The small molecule below binds the protein below.
Small molecule (SMILES): CC(=O)N[C@H]1[C@H]([C@H](O)[C@H](O)CO)O[C@@](O[C@H](CO)[C@@H](O)[C@@H]2O[C@@H](C(=O)O)C[C@H](O)[C@H]2NC(C)=O)(C(=O)O)C[C@@H]1O

Binding-site contacts:
Ligand atom O8 contacts residue ASN272 of chain 50.A at 3.5 Å (h-bond).
Ligand atom O8 contacts residue LYS68 of chain 50.A at 3.9 Å.
Ligand atom C4 contacts residue ASN272 of chain 50.A at 4.0 Å.
Ligand atom C11 contacts residue ASN272 of chain 50.A at 3.4 Å.
Ligand atom O1A contacts residue SER274 of chain 50.A at 2.3 Å (h-bond).
Ligand atom C11 contacts residue THR276 of chain 50.A at 3.7 Å.
Ligand atom C6 contacts residue ASN272 of chain 50.A at 3.5 Å.
Ligand atom C10 contacts residue PHE75 of chain 50.B at 3.9 Å (hydrophobic).
Ligand atom O8 contacts residue GLN278 of chain 50.A at 3.5 Å (h-bond).
Ligand atom C10 contacts residue ASN272 of chain 50.A at 3.7 Å.
Ligand atom C11 contacts residue GLN278 of chain 50.A at 3.4 Å.
Ligand atom C8 contacts residue GLN278 of chain 50.A at 3.7 Å.
Ligand atom O10 contacts residue PHE75 of chain 50.B at 3.5 Å.
Ligand atom C7 contacts residue GLN278 of chain 50.A at 3.8 Å.
Ligand atom C11 contacts residue LEU62 of chain 50.A at 4.0 Å (hydrophobic).
Ligand atom C1 contacts residue THR276 of chain 50.A at 3.5 Å.
Ligand atom O8 contacts residue THR276 of chain 50.A at 3.2 Å.
Ligand atom C11 contacts residue PHE65 of chain 50.A at 3.7 Å (hydrophobic).
Ligand atom O9 contacts residue LYS68 of chain 50.A at 2.8 Å (salt-bridge).
Ligand atom C1 contacts residue SER274 of chain 50.A at 3.4 Å.
Ligand atom C9 contacts residue LYS68 of chain 50.A at 3.8 Å.
Ligand atom O1B contacts residue THR276 of chain 50.A at 2.8 Å (h-bond).
Ligand atom O10 contacts residue LEU62 of chain 50.A at 3.6 Å.
Ligand atom C11 contacts residue PHE75 of chain 50.B at 3.5 Å (hydrophobic).
Ligand atom C1 contacts residue LYS68 of chain 50.A at 3.8 Å.
Ligand atom O1A contacts residue THR276 of chain 50.A at 3.4 Å (h-bond).
Ligand atom C11 contacts residue PHE270 of chain 50.A at 3.8 Å (hydrophobic).
Ligand atom N5 contacts residue GLN278 of chain 50.A at 3.7 Å.
Ligand atom O1B contacts residue ASN272 of chain 50.A at 3.7 Å.
Ligand atom C10 contacts residue GLN278 of chain 50.A at 4.0 Å.
Ligand atom C9 contacts residue GLN278 of chain 50.A at 3.2 Å.
Ligand atom N5 contacts residue ASN272 of chain 50.A at 3.1 Å (h-bond).
Ligand atom O1B contacts residue SER274 of chain 50.A at 3.9 Å.
Ligand atom C11 contacts residue HIS138 of chain 50.E at 3.4 Å.
Ligand atom C9 contacts residue LEU67 of chain 50.A at 3.9 Å (hydrophobic).
Ligand atom C10 contacts residue LEU62 of chain 50.A at 3.9 Å (hydrophobic).
Ligand atom C5 contacts residue ASN272 of chain 50.A at 3.9 Å.
Ligand atom O1A contacts residue LYS68 of chain 50.A at 3.2 Å (salt-bridge).
Ligand atom O9 contacts residue LEU67 of chain 50.A at 3.2 Å.
Ligand atom O1B contacts residue LYS68 of chain 50.A at 3.7 Å.

Sequence of chain 50.E:
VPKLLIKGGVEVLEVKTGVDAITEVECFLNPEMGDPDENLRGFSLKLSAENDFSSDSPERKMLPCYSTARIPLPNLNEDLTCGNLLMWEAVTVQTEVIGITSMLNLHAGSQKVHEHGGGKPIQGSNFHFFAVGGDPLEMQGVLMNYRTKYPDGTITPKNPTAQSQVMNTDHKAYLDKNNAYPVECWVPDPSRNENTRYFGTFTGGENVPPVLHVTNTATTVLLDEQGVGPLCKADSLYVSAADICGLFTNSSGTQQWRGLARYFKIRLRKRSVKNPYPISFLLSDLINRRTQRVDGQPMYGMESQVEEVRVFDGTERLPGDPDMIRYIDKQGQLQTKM

Sequence of chain 50.A:
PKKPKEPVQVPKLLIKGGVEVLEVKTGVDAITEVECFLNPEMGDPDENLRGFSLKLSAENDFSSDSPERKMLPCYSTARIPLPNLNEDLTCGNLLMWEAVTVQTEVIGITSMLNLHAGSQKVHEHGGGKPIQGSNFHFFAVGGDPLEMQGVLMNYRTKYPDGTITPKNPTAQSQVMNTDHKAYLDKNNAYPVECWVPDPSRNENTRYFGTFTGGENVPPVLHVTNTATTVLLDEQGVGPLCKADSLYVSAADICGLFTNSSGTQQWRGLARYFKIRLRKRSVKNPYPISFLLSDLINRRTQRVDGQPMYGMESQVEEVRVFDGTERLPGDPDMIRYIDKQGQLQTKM

Sequence of chain 50.B:
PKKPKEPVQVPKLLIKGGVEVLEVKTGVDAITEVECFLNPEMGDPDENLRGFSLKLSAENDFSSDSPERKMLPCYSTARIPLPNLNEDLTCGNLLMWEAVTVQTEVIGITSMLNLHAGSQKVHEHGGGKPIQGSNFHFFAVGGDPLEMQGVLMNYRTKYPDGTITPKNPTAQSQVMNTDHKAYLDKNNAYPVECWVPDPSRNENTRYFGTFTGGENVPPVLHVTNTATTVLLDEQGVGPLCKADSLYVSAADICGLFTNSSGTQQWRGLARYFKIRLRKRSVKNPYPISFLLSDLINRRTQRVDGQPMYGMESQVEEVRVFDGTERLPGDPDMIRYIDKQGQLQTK